Sequence of chain 2.A:
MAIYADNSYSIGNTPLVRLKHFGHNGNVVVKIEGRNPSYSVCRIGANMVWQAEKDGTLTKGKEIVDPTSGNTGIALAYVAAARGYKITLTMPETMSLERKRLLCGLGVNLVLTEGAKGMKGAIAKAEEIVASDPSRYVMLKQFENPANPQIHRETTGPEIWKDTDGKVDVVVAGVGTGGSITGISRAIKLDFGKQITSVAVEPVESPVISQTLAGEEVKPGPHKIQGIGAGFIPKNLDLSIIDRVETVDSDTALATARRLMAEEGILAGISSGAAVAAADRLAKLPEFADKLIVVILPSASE

The protein below binds the small molecule below.
Small molecule (SMILES): CC[C@H](C)[C@H](N)C(=O)NCC(=O)N[C@@H](CC(=O)O)C(=O)NCC(=O)N[C@@H](C)C(=O)N[C@@H](CCC(=O)O)C(=O)N[C@H](C=O)Cc1ccccc1

Binding-site contacts:
Ligand atom CG2 contacts residue ASN72 of chain 2.A at 3.5 Å.
Ligand atom N contacts residue GLY228 of chain 2.A at 3.6 Å (h-bond).
Ligand atom O contacts residue HIS224 of chain 2.A at 3.2 Å (h-bond).
Ligand atom CA contacts residue SER70 of chain 2.A at 3.3 Å.
Ligand atom N contacts residue ALA231 of chain 2.A at 3.0 Å (h-bond).
Ligand atom CG2 contacts residue GLY71 of chain 2.A at 3.6 Å.
Ligand atom CA contacts residue ALA231 of chain 2.A at 3.5 Å (hydrophobic).
Ligand atom C contacts residue HIS224 of chain 2.A at 3.7 Å.
Ligand atom OE2 contacts residue GLY222 of chain 2.A at 3.5 Å.
Ligand atom CA contacts residue HIS224 of chain 2.A at 3.3 Å.
Ligand atom CE1 contacts residue LYS225 of chain 2.A at 3.3 Å.
Ligand atom CD contacts residue PRO223 of chain 2.A at 3.7 Å (hydrophobic).
Ligand atom N contacts residue SER70 of chain 2.A at 3.0 Å (h-bond).
Ligand atom CD1 contacts residue GLN227 of chain 2.A at 3.8 Å.
Ligand atom O contacts residue GLN227 of chain 2.A at 3.4 Å.
Ligand atom CE1 contacts residue GLN227 of chain 2.A at 3.5 Å.
Ligand atom CG contacts residue SER70 of chain 2.A at 3.5 Å.
Ligand atom OE1 contacts residue PRO223 of chain 2.A at 3.7 Å.
Ligand atom CG2 contacts residue THR69 of chain 2.A at 3.8 Å.
Ligand atom CA contacts residue SER70 of chain 2.A at 3.8 Å.
Ligand atom OD2 contacts residue SER70 of chain 2.A at 2.9 Å (h-bond).
Ligand atom CB contacts residue ALA231 of chain 2.A at 3.2 Å (hydrophobic).
Ligand atom CG1 contacts residue LLP42 of chain 2.A at 3.4 Å.
Ligand atom O contacts residue MET120 of chain 2.A at 2.9 Å.
Ligand atom CD1 contacts residue GLN143 of chain 2.A at 3.4 Å.
Ligand atom CB contacts residue SER70 of chain 2.A at 3.5 Å.
Ligand atom CG2 contacts residue THR73 of chain 2.A at 3.6 Å.
Ligand atom O contacts residue MET120 of chain 2.A at 3.8 Å.
Ligand atom CZ contacts residue GLN227 of chain 2.A at 3.5 Å.
Ligand atom C contacts residue ALA231 of chain 2.A at 3.7 Å (hydrophobic).
Ligand atom CG1 contacts residue GLN143 of chain 2.A at 3.0 Å.
Ligand atom O contacts residue GLY228 of chain 2.A at 3.4 Å (h-bond).
Ligand atom C contacts residue SER70 of chain 2.A at 3.2 Å.
Ligand atom CB contacts residue PRO223 of chain 2.A at 3.8 Å (hydrophobic).
Ligand atom CD1 contacts residue THR178 of chain 2.A at 3.2 Å.
Ligand atom CD1 contacts residue PHE144 of chain 2.A at 3.2 Å (hydrophobic).
Ligand atom OE2 contacts residue PRO223 of chain 2.A at 3.6 Å.
Ligand atom CA contacts residue GLY228 of chain 2.A at 3.8 Å.
Ligand atom CD1 contacts residue LYS225 of chain 2.A at 3.7 Å.
Ligand atom CD1 contacts residue HIS224 of chain 2.A at 3.3 Å.